Sequence of chain 1.A:
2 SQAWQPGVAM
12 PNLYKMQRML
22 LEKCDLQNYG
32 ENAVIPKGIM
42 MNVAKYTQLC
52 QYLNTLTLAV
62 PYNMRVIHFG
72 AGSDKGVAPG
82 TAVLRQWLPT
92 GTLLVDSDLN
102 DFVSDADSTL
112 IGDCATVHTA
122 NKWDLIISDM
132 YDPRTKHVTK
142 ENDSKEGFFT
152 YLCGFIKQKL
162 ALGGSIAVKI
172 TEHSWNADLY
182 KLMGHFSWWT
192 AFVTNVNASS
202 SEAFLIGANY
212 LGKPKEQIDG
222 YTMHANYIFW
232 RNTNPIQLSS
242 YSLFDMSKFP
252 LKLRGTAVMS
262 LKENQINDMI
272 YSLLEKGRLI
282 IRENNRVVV

A protein and the small-molecule ligand that binds it are described below.
Small molecule (SMILES): CN1CN([C@@H]2O[C@H](COP(=O)(O)OP(=O)(O)OP(=O)(O)O)[C@@H](O)C2O)c2nc(N)[nH]c(=O)c21

Binding-site contacts:
Ligand atom C28 contacts residue GLU276 of chain 1.A at 4.1 Å.
Ligand atom N29 contacts residue ASN210 of chain 1.A at 3.4 Å (h-bond).
Ligand atom C1 contacts residue TRP189 of chain 1.A at 3.9 Å (hydrophobic).
Ligand atom C28 contacts residue TRP189 of chain 1.A at 3.6 Å (hydrophobic).
Ligand atom N30 contacts residue ALA209 of chain 1.A at 4.0 Å.
Ligand atom C31 contacts residue LEU57 of chain 1.A at 4.5 Å (hydrophobic).
Ligand atom C31 contacts residue THR58 of chain 1.A at 3.7 Å.
Ligand atom C5 contacts residue TRP189 of chain 1.A at 3.3 Å (hydrophobic).
Ligand atom N2 contacts residue TRP189 of chain 1.A at 3.8 Å.
Ligand atom N30 contacts residue THR58 of chain 1.A at 2.8 Å (h-bond).
Ligand atom C3 contacts residue TRP189 of chain 1.A at 3.5 Å (hydrophobic).
Ligand atom N29 contacts residue SER188 of chain 1.A at 2.8 Å (h-bond).
Ligand atom N29 contacts residue TRP189 of chain 1.A at 4.1 Å.
Ligand atom O32 contacts residue LEU57 of chain 1.A at 3.2 Å.
Ligand atom N4 contacts residue TRP189 of chain 1.A at 3.4 Å.
Ligand atom N27 contacts residue SER188 of chain 1.A at 4.1 Å.
Ligand atom C26 contacts residue TRP189 of chain 1.A at 3.5 Å (hydrophobic).
Ligand atom C1 contacts residue LEU57 of chain 1.A at 3.8 Å (hydrophobic).
Ligand atom C28 contacts residue ASN210 of chain 1.A at 4.2 Å.
Ligand atom N30 contacts residue TRP189 of chain 1.A at 4.2 Å.
Ligand atom N30 contacts residue ASN210 of chain 1.A at 4.0 Å.
Ligand atom C33 contacts residue TRP189 of chain 1.A at 3.8 Å (hydrophobic).
Ligand atom N29 contacts residue THR58 of chain 1.A at 3.5 Å (h-bond).
Ligand atom C31 contacts residue ALA209 of chain 1.A at 4.5 Å (hydrophobic).
Ligand atom O12 contacts residue TRP189 of chain 1.A at 4.2 Å.
Ligand atom C28 contacts residue SER188 of chain 1.A at 3.9 Å.
Ligand atom C28 contacts residue THR58 of chain 1.A at 3.6 Å.
Ligand atom N29 contacts residue GLU276 of chain 1.A at 3.0 Å (salt-bridge).
Ligand atom O32 contacts residue THR58 of chain 1.A at 3.0 Å (h-bond).
Ligand atom C31 contacts residue TRP189 of chain 1.A at 4.2 Å (hydrophobic).
Ligand atom N27 contacts residue TRP189 of chain 1.A at 3.3 Å.
Ligand atom O6 contacts residue TRP189 of chain 1.A at 3.3 Å (h-bond).